The protein below binds the small molecule below.
Small molecule (SMILES): C[C@@H]1O[C@H](O)[C@H](O)[C@H](O)[C@H]1O

Sequence of chain 1.B:
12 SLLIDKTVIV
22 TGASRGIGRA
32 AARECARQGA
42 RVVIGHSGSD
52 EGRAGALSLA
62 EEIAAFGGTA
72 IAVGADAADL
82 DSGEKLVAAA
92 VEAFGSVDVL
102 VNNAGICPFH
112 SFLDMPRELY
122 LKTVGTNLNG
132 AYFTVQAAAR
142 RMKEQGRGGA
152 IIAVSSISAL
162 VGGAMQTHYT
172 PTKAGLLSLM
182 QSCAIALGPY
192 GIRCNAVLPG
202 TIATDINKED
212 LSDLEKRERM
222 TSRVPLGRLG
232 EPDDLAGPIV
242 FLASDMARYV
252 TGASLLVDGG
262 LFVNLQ

Sequence of chain 2.B:
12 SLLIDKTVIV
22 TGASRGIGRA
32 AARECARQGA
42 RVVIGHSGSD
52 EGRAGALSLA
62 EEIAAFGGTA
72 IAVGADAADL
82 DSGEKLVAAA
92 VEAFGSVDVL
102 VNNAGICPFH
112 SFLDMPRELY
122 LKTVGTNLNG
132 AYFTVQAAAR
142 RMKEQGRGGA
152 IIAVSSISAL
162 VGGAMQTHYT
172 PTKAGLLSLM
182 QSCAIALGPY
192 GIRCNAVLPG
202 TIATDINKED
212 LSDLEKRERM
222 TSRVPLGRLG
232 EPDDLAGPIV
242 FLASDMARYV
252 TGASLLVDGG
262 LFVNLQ

Binding-site contacts:
Ligand atom C3 contacts residue GLY201 of chain 1.B at 4.1 Å.
Ligand atom C4 contacts residue NAD1 of chain 1.F at 4.1 Å.
Ligand atom C1 contacts residue SER157 of chain 1.B at 3.4 Å.
Ligand atom O1 contacts residue SER157 of chain 1.B at 2.3 Å (h-bond).
Ligand atom O2 contacts residue SER159 of chain 1.B at 2.6 Å (h-bond).
Ligand atom C6 contacts residue ILE207 of chain 1.B at 3.7 Å (hydrophobic).
Ligand atom C4 contacts residue ASN208 of chain 1.B at 4.0 Å.
Ligand atom C3 contacts residue NAD1 of chain 1.F at 3.6 Å.
Ligand atom O3 contacts residue GLN267 of chain 2.B at 2.8 Å (h-bond).
Ligand atom O1 contacts residue TYR170 of chain 1.B at 2.7 Å (h-bond).
Ligand atom O4 contacts residue ASN208 of chain 1.B at 2.9 Å (h-bond).
Ligand atom C5 contacts residue ASN208 of chain 1.B at 4.1 Å.
Ligand atom O5 contacts residue GLN167 of chain 1.B at 3.4 Å (h-bond).
Ligand atom C3 contacts residue GLN267 of chain 2.B at 3.8 Å.
Ligand atom C2 contacts residue GLN167 of chain 1.B at 4.1 Å.
Ligand atom C4 contacts residue PHE110 of chain 1.B at 4.2 Å (hydrophobic).
Ligand atom C1 contacts residue TYR170 of chain 1.B at 3.4 Å (hydrophobic).
Ligand atom C4 contacts residue GLN267 of chain 2.B at 4.1 Å.
Ligand atom O5 contacts residue TYR170 of chain 1.B at 3.1 Å (h-bond).
Ligand atom C5 contacts residue ILE207 of chain 1.B at 4.1 Å (hydrophobic).
Ligand atom C5 contacts residue NAD1 of chain 1.F at 3.9 Å.
Ligand atom C6 contacts residue PHE110 of chain 1.B at 3.5 Å (hydrophobic).
Ligand atom C2 contacts residue NAD1 of chain 1.F at 4.1 Å.
Ligand atom C6 contacts residue CYS108 of chain 1.B at 3.8 Å (hydrophobic).
Ligand atom O2 contacts residue SER157 of chain 1.B at 4.1 Å.
Ligand atom C3 contacts residue THR202 of chain 1.B at 4.0 Å.
Ligand atom O4 contacts residue NAD1 of chain 1.F at 4.0 Å.
Ligand atom C2 contacts residue GLN267 of chain 2.B at 3.9 Å.
Ligand atom O2 contacts residue GLN267 of chain 2.B at 3.1 Å (h-bond).
Ligand atom C1 contacts residue SER159 of chain 1.B at 4.2 Å.
Ligand atom O1 contacts residue SER159 of chain 1.B at 3.7 Å.
Ligand atom O1 contacts residue NAD1 of chain 1.F at 3.3 Å.
Ligand atom C4 contacts residue GLN167 of chain 1.B at 3.9 Å.
Ligand atom C6 contacts residue GLN167 of chain 1.B at 4.0 Å.
Ligand atom C2 contacts residue SER159 of chain 1.B at 3.5 Å.
Ligand atom C1 contacts residue NAD1 of chain 1.F at 3.3 Å.
Ligand atom O3 contacts residue THR202 of chain 1.B at 3.1 Å (h-bond).
Ligand atom C5 contacts residue GLN167 of chain 1.B at 4.0 Å.
Ligand atom O2 contacts residue GLN167 of chain 1.B at 3.0 Å (h-bond).
Ligand atom C2 contacts residue SER157 of chain 1.B at 3.8 Å.